Binding-site contacts:
Ligand atom C11 contacts residue PHE267 of chain 3.A at 3.7 Å (hydrophobic).
Ligand atom N8 contacts residue PHE234 of chain 3.A at 3.7 Å.
Ligand atom O19 contacts residue MET251 of chain 3.A at 3.6 Å (h-bond).
Ligand atom C7 contacts residue PHE267 of chain 3.A at 3.7 Å (hydrophobic).
Ligand atom C7 contacts residue PHE234 of chain 3.A at 3.6 Å (hydrophobic).
Ligand atom N8 contacts residue PHE267 of chain 3.A at 3.4 Å.
Ligand atom C13 contacts residue TYR62 of chain 3.A at 4.1 Å (hydrophobic).
Ligand atom C16 contacts residue LEU213 of chain 3.A at 3.9 Å (hydrophobic).
Ligand atom C14 contacts residue ILE230 of chain 3.A at 3.7 Å (hydrophobic).
Ligand atom C15 contacts residue VAL216 of chain 3.A at 3.9 Å (hydrophobic).
Ligand atom C9 contacts residue PHE234 of chain 3.A at 3.9 Å (hydrophobic).
Ligand atom N12 contacts residue LEU213 of chain 3.A at 3.5 Å.
Ligand atom C9 contacts residue PHE267 of chain 3.A at 3.6 Å (hydrophobic).
Ligand atom C2 contacts residue ILE230 of chain 3.A at 3.6 Å (hydrophobic).
Ligand atom C10 contacts residue PHE267 of chain 3.A at 3.5 Å (hydrophobic).
Ligand atom C16 contacts residue LEU173 of chain 3.A at 4.0 Å (hydrophobic).
Ligand atom C1 contacts residue GLN264 of chain 3.A at 4.0 Å.
Ligand atom C15 contacts residue LEU213 of chain 3.A at 3.8 Å (hydrophobic).
Ligand atom C5 contacts residue PHE267 of chain 3.A at 3.4 Å (hydrophobic).
Ligand atom N12 contacts residue TYR62 of chain 3.A at 3.8 Å.
Ligand atom C15 contacts residue TYR62 of chain 3.A at 3.6 Å (hydrophobic).
Ligand atom C5 contacts residue GLN264 of chain 3.A at 3.7 Å.
Ligand atom C1 contacts residue PHE267 of chain 3.A at 3.6 Å (hydrophobic).
Ligand atom N4 contacts residue PHE267 of chain 3.A at 3.4 Å.
Ligand atom C14 contacts residue GLN264 of chain 3.A at 3.5 Å.
Ligand atom C9 contacts residue MET251 of chain 3.A at 3.8 Å (hydrophobic).
Ligand atom O19 contacts residue PHE234 of chain 3.A at 4.0 Å.
Ligand atom C14 contacts residue VAL216 of chain 3.A at 3.5 Å (hydrophobic).
Ligand atom C2 contacts residue PHE267 of chain 3.A at 3.6 Å (hydrophobic).
Ligand atom C11 contacts residue LEU213 of chain 3.A at 3.8 Å (hydrophobic).
Ligand atom C1 contacts residue ILE230 of chain 3.A at 3.7 Å (hydrophobic).
Ligand atom C7 contacts residue MET251 of chain 3.A at 4.0 Å (hydrophobic).
Ligand atom N3 contacts residue GLN264 of chain 3.A at 3.0 Å (h-bond).
Ligand atom C13 contacts residue ILE230 of chain 3.A at 3.5 Å (hydrophobic).
Ligand atom C18 contacts residue HIS63 of chain 3.A at 4.0 Å.
Ligand atom C6 contacts residue PHE267 of chain 3.A at 3.3 Å (hydrophobic).
Ligand atom N3 contacts residue PHE267 of chain 3.A at 3.5 Å.
Ligand atom C15 contacts residue ILE230 of chain 3.A at 3.5 Å (hydrophobic).
Ligand atom C15 contacts residue SER215 of chain 3.A at 3.7 Å.
Ligand atom C10 contacts residue GLN264 of chain 3.A at 3.6 Å.

Sequence of chain 3.A:
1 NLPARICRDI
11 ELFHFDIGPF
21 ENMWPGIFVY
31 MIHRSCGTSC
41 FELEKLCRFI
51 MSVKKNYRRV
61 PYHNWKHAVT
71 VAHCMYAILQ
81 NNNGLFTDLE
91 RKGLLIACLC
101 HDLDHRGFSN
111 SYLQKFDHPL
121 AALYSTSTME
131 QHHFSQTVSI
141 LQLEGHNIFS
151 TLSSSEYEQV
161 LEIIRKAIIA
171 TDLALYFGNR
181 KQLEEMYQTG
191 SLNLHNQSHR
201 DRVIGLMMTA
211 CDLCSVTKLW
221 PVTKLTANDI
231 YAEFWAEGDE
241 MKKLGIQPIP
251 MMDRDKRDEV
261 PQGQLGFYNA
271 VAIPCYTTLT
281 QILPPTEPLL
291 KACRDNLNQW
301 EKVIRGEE

This small molecule binds to this protein.
Small molecule (SMILES): CCCc1nc(C)c2c(C)nc3ccc(OC)nc3n12